This small molecule binds to this protein.
Small molecule (SMILES): CC(=O)N[C@H]1[C@H](O[C@H]2[C@H](O)[C@@H](NC(C)=O)CO[C@@H]2CO)O[C@H](CO)[C@@H](O)[C@@H]1O

Binding-site contacts:
Ligand atom N2 contacts residue ASN329 of chain 1.C at 4.5 Å.
Ligand atom C7 contacts residue ASN329 of chain 1.C at 4.4 Å.
Ligand atom C6 contacts residue ASN329 of chain 1.C at 4.5 Å.
Ligand atom O7 contacts residue ASN329 of chain 1.C at 4.0 Å.
Ligand atom C5 contacts residue ASN329 of chain 1.C at 3.9 Å.
Ligand atom C2 contacts residue ASN329 of chain 1.C at 3.9 Å.
Ligand atom O6 contacts residue ASN329 of chain 1.C at 4.2 Å.
Ligand atom C1 contacts residue ASN329 of chain 1.C at 2.6 Å.
Ligand atom O5 contacts residue ASN329 of chain 1.C at 2.5 Å (h-bond).

Sequence of chain 1.C:
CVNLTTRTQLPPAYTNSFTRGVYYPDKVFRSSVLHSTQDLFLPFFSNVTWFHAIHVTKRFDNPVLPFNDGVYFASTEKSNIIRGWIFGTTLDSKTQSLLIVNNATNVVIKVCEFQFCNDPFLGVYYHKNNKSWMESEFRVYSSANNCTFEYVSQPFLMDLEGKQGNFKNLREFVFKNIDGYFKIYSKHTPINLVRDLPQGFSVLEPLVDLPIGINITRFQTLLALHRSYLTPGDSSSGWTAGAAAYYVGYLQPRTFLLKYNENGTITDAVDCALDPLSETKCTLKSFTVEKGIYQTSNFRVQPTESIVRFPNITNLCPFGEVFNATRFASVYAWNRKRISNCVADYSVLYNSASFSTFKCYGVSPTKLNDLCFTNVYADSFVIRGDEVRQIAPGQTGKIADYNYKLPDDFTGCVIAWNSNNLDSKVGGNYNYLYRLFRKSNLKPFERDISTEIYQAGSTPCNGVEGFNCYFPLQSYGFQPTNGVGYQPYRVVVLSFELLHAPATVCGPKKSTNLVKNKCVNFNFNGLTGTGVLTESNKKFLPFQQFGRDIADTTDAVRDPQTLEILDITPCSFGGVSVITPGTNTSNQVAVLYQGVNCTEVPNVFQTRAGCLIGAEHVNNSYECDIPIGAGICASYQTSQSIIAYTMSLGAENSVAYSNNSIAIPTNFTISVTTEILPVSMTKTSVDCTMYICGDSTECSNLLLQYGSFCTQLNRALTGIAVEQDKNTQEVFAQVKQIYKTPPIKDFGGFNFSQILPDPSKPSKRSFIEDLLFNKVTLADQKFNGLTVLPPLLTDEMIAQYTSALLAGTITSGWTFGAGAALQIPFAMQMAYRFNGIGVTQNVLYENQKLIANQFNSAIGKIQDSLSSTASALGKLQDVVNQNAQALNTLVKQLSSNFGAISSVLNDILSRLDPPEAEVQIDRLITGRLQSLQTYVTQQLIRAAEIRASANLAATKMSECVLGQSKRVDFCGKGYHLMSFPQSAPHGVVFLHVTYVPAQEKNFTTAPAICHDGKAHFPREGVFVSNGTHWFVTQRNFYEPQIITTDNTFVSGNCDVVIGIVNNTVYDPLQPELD